Binding-site contacts:
Ligand atom PBC contacts residue ASP107 of chain 1.B at 3.2 Å.
Ligand atom OAE contacts residue ASP104 of chain 1.B at 3.5 Å (salt-bridge).
Ligand atom C6 contacts residue ILE105 of chain 1.B at 3.7 Å (hydrophobic).
Ligand atom CAQ contacts residue ILE105 of chain 1.B at 3.6 Å (hydrophobic).
Ligand atom CAK contacts residue ASP104 of chain 1.B at 3.9 Å.
Ligand atom N1 contacts residue ILE162 of chain 1.B at 3.5 Å.
Ligand atom OAH contacts residue GLY109 of chain 1.B at 2.9 Å (h-bond).
Ligand atom OAF contacts residue GLY48 of chain 1.B at 3.0 Å (h-bond).
Ligand atom N7 contacts residue LYS135 of chain 1.B at 3.1 Å (salt-bridge).
Ligand atom OAD contacts residue SER108 of chain 1.B at 2.2 Å (h-bond).
Ligand atom OAG contacts residue SER108 of chain 1.B at 3.7 Å.
Ligand atom O6 contacts residue LYS135 of chain 1.B at 3.6 Å.
Ligand atom OAH contacts residue ASP107 of chain 1.B at 2.9 Å (salt-bridge).
Ligand atom N1 contacts residue PHE156 of chain 1.B at 3.4 Å.
Ligand atom OAD contacts residue ASP107 of chain 1.B at 3.2 Å (salt-bridge).
Ligand atom C2 contacts residue ILE162 of chain 1.B at 3.9 Å (hydrophobic).
Ligand atom N2 contacts residue ILE162 of chain 1.B at 3.8 Å.
Ligand atom OAG contacts residue ASN110 of chain 1.B at 3.6 Å.
Ligand atom C6 contacts residue VAL157 of chain 1.B at 3.7 Å (hydrophobic).
Ligand atom CAJ contacts residue ASP104 of chain 1.B at 3.8 Å.
Ligand atom OAC contacts residue ASP163 of chain 1.B at 2.9 Å (salt-bridge).
Ligand atom CAJ contacts residue GLU103 of chain 1.B at 3.7 Å.
Ligand atom C8 contacts residue ASP107 of chain 1.B at 3.1 Å.
Ligand atom OAC contacts residue ARG169 of chain 1.B at 3.6 Å (salt-bridge).
Ligand atom OAG contacts residue THR111 of chain 1.B at 2.4 Å (h-bond).
Ligand atom OAU contacts residue GLU103 of chain 1.B at 3.3 Å (salt-bridge).
Ligand atom PBC contacts residue GLY109 of chain 1.B at 3.8 Å.
Ligand atom C8 contacts residue ARG138 of chain 1.B at 3.8 Å.
Ligand atom OAH contacts residue ILE106 of chain 1.B at 3.3 Å.
Ligand atom PBC contacts residue THR111 of chain 1.B at 3.6 Å.
Ligand atom C5 contacts residue ILE105 of chain 1.B at 3.7 Å (hydrophobic).
Ligand atom N2 contacts residue ASP163 of chain 1.B at 3.0 Å (salt-bridge).
Ligand atom O6 contacts residue VAL157 of chain 1.B at 2.9 Å (h-bond).
Ligand atom O6 contacts residue PHE156 of chain 1.B at 3.6 Å.
Ligand atom PBC contacts residue SER108 of chain 1.B at 3.2 Å.
Ligand atom OAF contacts residue ARG169 of chain 1.B at 3.3 Å (salt-bridge).
Ligand atom C6 contacts residue PHE156 of chain 1.B at 3.6 Å (hydrophobic).
Ligand atom CAQ contacts residue ASP107 of chain 1.B at 3.1 Å.
Ligand atom N1 contacts residue VAL157 of chain 1.B at 3.5 Å (h-bond).
Ligand atom OAH contacts residue SER108 of chain 1.B at 3.2 Å (h-bond).

This small molecule binds to this protein.
Small molecule (SMILES): Nc1nc(=O)c2ncn(CCN(CCOCCP(=O)(O)O)CCP(=O)(O)O)c2[nH]1

Sequence of chain 1.B:
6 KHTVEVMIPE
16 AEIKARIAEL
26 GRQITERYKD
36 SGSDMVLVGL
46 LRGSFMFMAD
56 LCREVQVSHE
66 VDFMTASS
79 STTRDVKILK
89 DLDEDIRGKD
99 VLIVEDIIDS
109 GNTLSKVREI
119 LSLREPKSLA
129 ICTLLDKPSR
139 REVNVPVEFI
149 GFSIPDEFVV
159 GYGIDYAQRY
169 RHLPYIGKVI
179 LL